Sequence of chain 1.S:
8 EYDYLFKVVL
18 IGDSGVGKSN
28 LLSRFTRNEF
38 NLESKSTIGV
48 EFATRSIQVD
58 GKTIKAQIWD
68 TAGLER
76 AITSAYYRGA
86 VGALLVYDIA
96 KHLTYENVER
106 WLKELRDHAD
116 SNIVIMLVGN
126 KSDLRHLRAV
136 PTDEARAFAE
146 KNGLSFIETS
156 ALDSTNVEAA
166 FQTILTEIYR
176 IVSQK

The small molecule below binds the protein below.
Small molecule (SMILES): Nc1nc2c(ncn2[C@@H]2O[C@H](CO[P](=O)(O)O[P](=O)(O)NP(=O)(O)O)[C@@H](O)[C@H]2O)c(=O)[nH]1

Sequence of chain 1.T:
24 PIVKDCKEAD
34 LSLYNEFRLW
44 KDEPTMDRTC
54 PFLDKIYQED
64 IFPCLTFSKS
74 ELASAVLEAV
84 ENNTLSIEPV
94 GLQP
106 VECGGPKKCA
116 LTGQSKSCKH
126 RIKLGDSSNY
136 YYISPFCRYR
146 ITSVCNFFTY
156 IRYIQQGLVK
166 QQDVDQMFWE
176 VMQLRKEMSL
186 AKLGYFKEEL

Binding-site contacts:
Ligand atom N2 contacts residue LEU129 of chain 1.S at 3.4 Å.
Ligand atom N1 contacts residue ASP128 of chain 1.S at 2.6 Å (salt-bridge).
Ligand atom O2B contacts residue SER26 of chain 1.S at 2.7 Å (h-bond).
Ligand atom O3G contacts residue SER26 of chain 1.S at 3.4 Å (h-bond).
Ligand atom N7 contacts residue ASN125 of chain 1.S at 3.5 Å (h-bond).
Ligand atom O2' contacts residue LEU39 of chain 1.S at 3.0 Å (h-bond).
Ligand atom O1B contacts residue GLY24 of chain 1.S at 3.0 Å (h-bond).
Ligand atom O2G contacts residue THR68 of chain 1.S at 3.5 Å (h-bond).
Ligand atom O3' contacts residue LEU39 of chain 1.S at 3.0 Å (h-bond).
Ligand atom N3B contacts residue GLY22 of chain 1.S at 3.2 Å (h-bond).
Ligand atom O2' contacts residue ASN38 of chain 1.S at 2.8 Å (h-bond).
Ligand atom O1B contacts residue VAL23 of chain 1.S at 3.4 Å (h-bond).
Ligand atom O1B contacts residue GLY22 of chain 1.S at 3.4 Å (h-bond).
Ligand atom O3G contacts residue THR44 of chain 1.S at 2.2 Å (h-bond).
Ligand atom O4' contacts residue LYS126 of chain 1.S at 3.5 Å (salt-bridge).
Ligand atom PB contacts residue MG1 of chain 1.MA at 3.5 Å.
Ligand atom O2G contacts residue MG1 of chain 1.MA at 3.1 Å.
Ligand atom O6 contacts residue LEU157 of chain 1.S at 3.2 Å (h-bond).
Ligand atom O6 contacts residue SER155 of chain 1.S at 3.4 Å (h-bond).
Ligand atom O1A contacts residue ASN27 of chain 1.S at 2.5 Å (h-bond).
Ligand atom O1A contacts residue GLY24 of chain 1.S at 3.2 Å.
Ligand atom O3A contacts residue GLY24 of chain 1.S at 3.2 Å (h-bond).
Ligand atom PG contacts residue SER21 of chain 1.S at 3.5 Å.
Ligand atom O6 contacts residue ALA156 of chain 1.S at 2.9 Å (h-bond).
Ligand atom PA contacts residue ASN27 of chain 1.S at 3.5 Å.
Ligand atom N7 contacts residue PHE37 of chain 1.S at 3.5 Å.
Ligand atom O2G contacts residue LYS25 of chain 1.S at 2.4 Å (salt-bridge).
Ligand atom O2G contacts residue GLY70 of chain 1.S at 3.0 Å (h-bond).
Ligand atom O2B contacts residue MG1 of chain 1.MA at 2.4 Å.
Ligand atom O1B contacts residue LYS25 of chain 1.S at 2.8 Å (salt-bridge).
Ligand atom N2 contacts residue ASP128 of chain 1.S at 3.2 Å (salt-bridge).
Ligand atom O1G contacts residue SER21 of chain 1.S at 2.4 Å (h-bond).
Ligand atom O2A contacts residue SER41 of chain 1.S at 3.3 Å (h-bond).
Ligand atom C2 contacts residue ASP128 of chain 1.S at 3.5 Å.
Ligand atom PG contacts residue MG1 of chain 1.MA at 3.0 Å.
Ligand atom PB contacts residue LYS25 of chain 1.S at 3.5 Å.
Ligand atom O1G contacts residue SER43 of chain 1.S at 3.0 Å (h-bond).
Ligand atom O6 contacts residue ASP128 of chain 1.S at 3.3 Å (salt-bridge).
Ligand atom O3G contacts residue MG1 of chain 1.MA at 2.0 Å.
Ligand atom C6 contacts residue ASP128 of chain 1.S at 3.4 Å.